A small-molecule ligand and the protein it binds are described below.
Small molecule (SMILES): CC(C)C[C@H](NC(=O)CNC(=O)[C@H](CCC(N)=O)NC(=O)[C@H](Cc1ccc(O)cc1)NC(=O)[C@@H](NC(=O)[C@H](Cc1ccc(O)cc1)NC(=O)CNC(=O)[C@@H](N)CCCN=C(N)N)C(C)C)C(=O)O

Binding-site contacts:
Ligand atom O contacts residue TYR7 of chain 1.A at 3.6 Å.
Ligand atom O contacts residue LYS146 of chain 1.A at 3.1 Å (salt-bridge).
Ligand atom C contacts residue ASP77 of chain 1.A at 3.6 Å.
Ligand atom CA contacts residue TYR7 of chain 1.A at 3.1 Å (hydrophobic).
Ligand atom NH2 contacts residue GLU63 of chain 1.A at 2.9 Å (salt-bridge).
Ligand atom CE2 contacts residue SER99 of chain 1.A at 3.5 Å.
Ligand atom CD2 contacts residue TYR156 of chain 1.A at 3.6 Å (hydrophobic).
Ligand atom OH contacts residue VAL9 of chain 1.A at 3.4 Å.
Ligand atom N contacts residue TYR7 of chain 1.A at 2.9 Å (h-bond).
Ligand atom CZ contacts residue GLU63 of chain 1.A at 3.2 Å.
Ligand atom NE contacts residue GLU63 of chain 1.A at 2.6 Å (salt-bridge).
Ligand atom N contacts residue TYR171 of chain 1.A at 2.7 Å (h-bond).
Ligand atom CG contacts residue ASP77 of chain 1.A at 3.6 Å.
Ligand atom CE2 contacts residue TYR156 of chain 1.A at 3.6 Å (hydrophobic).
Ligand atom OXT contacts residue TYR84 of chain 1.A at 2.7 Å (h-bond).
Ligand atom NE contacts residue LYS66 of chain 1.A at 3.6 Å.
Ligand atom N contacts residue TYR7 of chain 1.A at 3.4 Å (h-bond).
Ligand atom CG contacts residue TYR171 of chain 1.A at 3.6 Å (hydrophobic).
Ligand atom CG contacts residue TRP167 of chain 1.A at 3.5 Å (hydrophobic).
Ligand atom OXT contacts residue THR143 of chain 1.A at 2.7 Å (h-bond).
Ligand atom NH2 contacts residue LYS66 of chain 1.A at 3.6 Å.
Ligand atom N contacts residue GLU63 of chain 1.A at 3.5 Å (salt-bridge).
Ligand atom O contacts residue ASN70 of chain 1.A at 3.4 Å (h-bond).
Ligand atom CA contacts residue TYR171 of chain 1.A at 3.6 Å (hydrophobic).
Ligand atom N contacts residue ASN70 of chain 1.A at 3.1 Å (h-bond).
Ligand atom O contacts residue TRP147 of chain 1.A at 2.9 Å (h-bond).
Ligand atom O contacts residue TYR159 of chain 1.A at 2.7 Å (h-bond).
Ligand atom N contacts residue ASP77 of chain 1.A at 2.8 Å (salt-bridge).
Ligand atom OH contacts residue TYR156 of chain 1.A at 3.5 Å (h-bond).
Ligand atom CB contacts residue ASP77 of chain 1.A at 3.6 Å.
Ligand atom CD1 contacts residue ASN70 of chain 1.A at 3.4 Å.
Ligand atom C contacts residue THR143 of chain 1.A at 3.6 Å.
Ligand atom O contacts residue TYR84 of chain 1.A at 3.5 Å (h-bond).
Ligand atom CD1 contacts residue TYR159 of chain 1.A at 3.5 Å (hydrophobic).
Ligand atom O contacts residue LYS66 of chain 1.A at 2.8 Å (salt-bridge).
Ligand atom C contacts residue TYR84 of chain 1.A at 3.4 Å (hydrophobic).
Ligand atom C contacts residue TYR7 of chain 1.A at 3.1 Å (hydrophobic).
Ligand atom CD contacts residue TRP167 of chain 1.A at 3.4 Å (hydrophobic).
Ligand atom NH2 contacts residue ARG62 of chain 1.A at 3.3 Å.
Ligand atom CA contacts residue ASP77 of chain 1.A at 3.5 Å.

Sequence of chain 1.A:
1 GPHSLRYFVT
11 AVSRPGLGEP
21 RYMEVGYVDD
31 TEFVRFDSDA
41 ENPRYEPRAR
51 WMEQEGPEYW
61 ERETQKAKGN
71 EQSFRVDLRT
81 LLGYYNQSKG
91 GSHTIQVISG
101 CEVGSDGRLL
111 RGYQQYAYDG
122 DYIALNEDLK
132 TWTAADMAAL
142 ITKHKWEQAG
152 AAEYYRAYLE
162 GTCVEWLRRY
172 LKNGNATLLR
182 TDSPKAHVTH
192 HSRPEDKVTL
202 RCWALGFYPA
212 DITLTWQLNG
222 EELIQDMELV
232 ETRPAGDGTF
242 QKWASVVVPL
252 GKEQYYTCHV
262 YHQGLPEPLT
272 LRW